A protein and the small-molecule ligand that binds it are described below.
Small molecule (SMILES): CCC(CC)O[C@@H]1C=C(C(=O)O)C[C@H](N)[C@H]1NC(C)=O

Sequence of chain 1.E:
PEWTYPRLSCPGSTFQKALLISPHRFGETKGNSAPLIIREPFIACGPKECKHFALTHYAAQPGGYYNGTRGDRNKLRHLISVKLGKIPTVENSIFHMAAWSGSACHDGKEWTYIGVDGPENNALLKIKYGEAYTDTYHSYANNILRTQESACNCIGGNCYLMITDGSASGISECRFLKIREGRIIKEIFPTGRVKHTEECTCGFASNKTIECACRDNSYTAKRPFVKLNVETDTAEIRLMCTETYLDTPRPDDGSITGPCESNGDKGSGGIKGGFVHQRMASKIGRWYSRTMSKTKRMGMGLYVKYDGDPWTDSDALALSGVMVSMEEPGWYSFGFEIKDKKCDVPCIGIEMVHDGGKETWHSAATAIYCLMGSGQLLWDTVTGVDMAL

Binding-site contacts:
Ligand atom C2 contacts residue ASP80 of chain 1.E at 3.9 Å.
Ligand atom C1 contacts residue ARG223 of chain 1.E at 3.5 Å.
Ligand atom C91 contacts residue ILE152 of chain 1.E at 3.9 Å (hydrophobic).
Ligand atom C9 contacts residue ALA176 of chain 1.E at 3.9 Å (hydrophobic).
Ligand atom C3 contacts residue TYR340 of chain 1.E at 3.1 Å (hydrophobic).
Ligand atom O1A contacts residue TYR340 of chain 1.E at 2.9 Å (h-bond).
Ligand atom C3 contacts residue ARG47 of chain 1.E at 3.5 Å.
Ligand atom O1B contacts residue ARG305 of chain 1.E at 3.1 Å (salt-bridge).
Ligand atom C82 contacts residue ALA176 of chain 1.E at 3.4 Å (hydrophobic).
Ligand atom O1B contacts residue TYR340 of chain 1.E at 3.0 Å (h-bond).
Ligand atom N4 contacts residue GLU48 of chain 1.E at 2.5 Å (salt-bridge).
Ligand atom C81 contacts residue ASN225 of chain 1.E at 4.0 Å.
Ligand atom C8 contacts residue GLU206 of chain 1.E at 3.4 Å.
Ligand atom C3 contacts residue ASP80 of chain 1.E at 3.6 Å.
Ligand atom C11 contacts residue TRP108 of chain 1.E at 4.0 Å (hydrophobic).
Ligand atom C4 contacts residue TYR340 of chain 1.E at 3.8 Å (hydrophobic).
Ligand atom C6 contacts residue TYR340 of chain 1.E at 3.9 Å (hydrophobic).
Ligand atom O10 contacts residue ARG81 of chain 1.E at 3.1 Å (salt-bridge).
Ligand atom C11 contacts residue ARG154 of chain 1.E at 3.6 Å.
Ligand atom N4 contacts residue ASP80 of chain 1.E at 2.6 Å.
Ligand atom C7 contacts residue TYR340 of chain 1.E at 3.4 Å (hydrophobic).
Ligand atom C2 contacts residue TYR340 of chain 1.E at 2.9 Å (hydrophobic).
Ligand atom O1A contacts residue ARG47 of chain 1.E at 3.2 Å (salt-bridge).
Ligand atom C5 contacts residue ASP80 of chain 1.E at 3.2 Å.
Ligand atom C11 contacts residue ARG81 of chain 1.E at 3.9 Å.
Ligand atom O1B contacts residue ARG223 of chain 1.E at 2.8 Å (salt-bridge).
Ligand atom C3 contacts residue GLU48 of chain 1.E at 3.1 Å.
Ligand atom C4 contacts residue ASP80 of chain 1.E at 3.4 Å.
Ligand atom C2 contacts residue ARG223 of chain 1.E at 4.0 Å.
Ligand atom C91 contacts residue ARG154 of chain 1.E at 3.3 Å.
Ligand atom O10 contacts residue ASP80 of chain 1.E at 2.8 Å.
Ligand atom C1 contacts residue ARG305 of chain 1.E at 3.7 Å.
Ligand atom C82 contacts residue ASN225 of chain 1.E at 3.4 Å.
Ligand atom O1A contacts residue ARG305 of chain 1.E at 3.2 Å (salt-bridge).
Ligand atom C10 contacts residue ARG81 of chain 1.E at 3.5 Å.
Ligand atom C1 contacts residue TYR340 of chain 1.E at 2.8 Å (hydrophobic).
Ligand atom C10 contacts residue ASP80 of chain 1.E at 3.9 Å.
Ligand atom C7 contacts residue ARG223 of chain 1.E at 3.8 Å.
Ligand atom C81 contacts residue GLU206 of chain 1.E at 3.3 Å.
Ligand atom C4 contacts residue GLU48 of chain 1.E at 3.0 Å.